Sequence of chain 2.A:
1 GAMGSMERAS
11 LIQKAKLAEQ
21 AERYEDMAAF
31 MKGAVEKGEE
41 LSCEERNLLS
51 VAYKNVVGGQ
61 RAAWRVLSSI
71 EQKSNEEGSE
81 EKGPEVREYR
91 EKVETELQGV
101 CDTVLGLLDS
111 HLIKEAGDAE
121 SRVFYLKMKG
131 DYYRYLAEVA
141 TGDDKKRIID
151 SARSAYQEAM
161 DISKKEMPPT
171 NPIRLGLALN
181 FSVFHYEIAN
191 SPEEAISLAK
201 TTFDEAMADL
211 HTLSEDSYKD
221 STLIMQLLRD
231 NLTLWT

Binding-site contacts:
Ligand atom C02 contacts residue LEU48 of chain 2.A at 4.1 Å (hydrophobic).
Ligand atom C05 contacts residue ASN47 of chain 2.A at 4.0 Å.
Ligand atom C13 contacts residue ASN47 of chain 2.A at 3.8 Å.
Ligand atom C07 contacts residue GLU44 of chain 2.A at 4.3 Å.
Ligand atom C26 contacts residue VAL5 of chain 2.B at 4.0 Å (hydrophobic).
Ligand atom C21 contacts residue LEU223 of chain 2.A at 3.2 Å (hydrophobic).
Ligand atom C21 contacts residue ILE224 of chain 2.A at 4.3 Å (hydrophobic).
Ligand atom C25 contacts residue PRO172 of chain 2.A at 4.0 Å (hydrophobic).
Ligand atom C11 contacts residue ASN47 of chain 2.A at 3.6 Å.
Ligand atom N01 contacts residue GLU19 of chain 2.A at 2.6 Å (salt-bridge).
Ligand atom CL28 contacts residue LYS127 of chain 2.A at 3.5 Å.
Ligand atom C02 contacts residue GLU19 of chain 2.A at 3.6 Å.
Ligand atom N03 contacts residue GLU19 of chain 2.A at 3.0 Å (salt-bridge).
Ligand atom CL28 contacts residue ILE173 of chain 2.A at 4.0 Å.
Ligand atom C26 contacts residue ILE173 of chain 2.A at 4.4 Å (hydrophobic).
Ligand atom C27 contacts residue PRO172 of chain 2.A at 4.3 Å (hydrophobic).
Ligand atom C30 contacts residue VAL5 of chain 2.B at 4.4 Å (hydrophobic).
Ligand atom N03 contacts residue VAL51 of chain 2.A at 3.9 Å.
Ligand atom C22 contacts residue LEU223 of chain 2.A at 4.4 Å (hydrophobic).
Ligand atom C26 contacts residue PRO172 of chain 2.A at 3.3 Å (hydrophobic).
Ligand atom C25 contacts residue VAL5 of chain 2.B at 4.3 Å (hydrophobic).
Ligand atom CL28 contacts residue PRO172 of chain 2.A at 4.5 Å.
Ligand atom C29 contacts residue VAL5 of chain 2.B at 4.0 Å (hydrophobic).
Ligand atom C26 contacts residue GLY176 of chain 2.A at 4.4 Å.
Ligand atom C19 contacts residue VAL5 of chain 2.B at 4.1 Å (hydrophobic).
Ligand atom C31 contacts residue ASN47 of chain 2.A at 3.8 Å.
Ligand atom C27 contacts residue VAL5 of chain 2.B at 4.0 Å (hydrophobic).
Ligand atom S08 contacts residue GLU44 of chain 2.A at 3.9 Å.
Ligand atom C06 contacts residue ASN47 of chain 2.A at 3.6 Å.
Ligand atom C10 contacts residue ASN47 of chain 2.A at 3.3 Å.
Ligand atom C25 contacts residue ILE224 of chain 2.A at 3.8 Å (hydrophobic).
Ligand atom CL28 contacts residue PHE124 of chain 2.A at 4.4 Å.
Ligand atom O23 contacts residue ILE224 of chain 2.A at 4.0 Å.
Ligand atom C24 contacts residue ILE224 of chain 2.A at 4.3 Å (hydrophobic).
Ligand atom C07 contacts residue ASN47 of chain 2.A at 4.0 Å.
Ligand atom C09 contacts residue ASN47 of chain 2.A at 3.6 Å.
Ligand atom N01 contacts residue LEU48 of chain 2.A at 3.4 Å.
Ligand atom N20 contacts residue LEU223 of chain 2.A at 3.9 Å.
Ligand atom C12 contacts residue ASN47 of chain 2.A at 3.7 Å.

Sequence of chain 2.B:
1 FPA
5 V

A protein and the small-molecule ligand that binds it are described below.
Small molecule (SMILES): [H]/N=C(\N)c1cc(-c2cccc(NC(=O)C3(Oc4ccc(Cl)cc4)CCNCC3)c2)cs1